Binding-site contacts:
Ligand atom C5 contacts residue NAG1 of chain 39.T at 3.8 Å.
Ligand atom O6 contacts residue NAG1 of chain 39.T at 4.5 Å.
Ligand atom O5 contacts residue NAG1 of chain 39.T at 2.5 Å (h-bond).
Ligand atom O2 contacts residue HIS2 of chain 39.D at 3.4 Å (h-bond).
Ligand atom O3 contacts residue BMA1 of chain 39.V at 1.1 Å.
Ligand atom C2 contacts residue BMA1 of chain 39.V at 3.2 Å.
Ligand atom O2 contacts residue NAG1 of chain 39.T at 3.4 Å (h-bond).
Ligand atom O4 contacts residue BMA1 of chain 39.V at 4.0 Å.
Ligand atom O2 contacts residue BMA1 of chain 39.V at 3.0 Å (h-bond).
Ligand atom C3 contacts residue BMA1 of chain 39.V at 2.5 Å.
Ligand atom C4 contacts residue BMA1 of chain 39.V at 3.6 Å.
Ligand atom C2 contacts residue NAG1 of chain 39.T at 2.9 Å.
Ligand atom C3 contacts residue NAG1 of chain 39.T at 4.1 Å.
Ligand atom C2 contacts residue HIS2 of chain 39.D at 4.5 Å.
Ligand atom C1 contacts residue NAG1 of chain 39.T at 1.7 Å.

Sequence of chain 39.D:
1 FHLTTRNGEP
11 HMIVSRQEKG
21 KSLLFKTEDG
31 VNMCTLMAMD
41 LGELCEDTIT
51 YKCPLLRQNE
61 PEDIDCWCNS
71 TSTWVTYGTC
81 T

A small-molecule ligand and the protein it binds are described below.
Small molecule (SMILES): OC[C@H]1O[C@@H](O)[C@@H](O)[C@@H](O)[C@@H]1O